A protein and the small-molecule ligand that binds it are described below.
Small molecule (SMILES): C[C@@H](Oc1cc(=O)[nH]c2ccccc12)c1cn(-c2ccc(Cl)cc2)nn1

Sequence of chain 1.A:
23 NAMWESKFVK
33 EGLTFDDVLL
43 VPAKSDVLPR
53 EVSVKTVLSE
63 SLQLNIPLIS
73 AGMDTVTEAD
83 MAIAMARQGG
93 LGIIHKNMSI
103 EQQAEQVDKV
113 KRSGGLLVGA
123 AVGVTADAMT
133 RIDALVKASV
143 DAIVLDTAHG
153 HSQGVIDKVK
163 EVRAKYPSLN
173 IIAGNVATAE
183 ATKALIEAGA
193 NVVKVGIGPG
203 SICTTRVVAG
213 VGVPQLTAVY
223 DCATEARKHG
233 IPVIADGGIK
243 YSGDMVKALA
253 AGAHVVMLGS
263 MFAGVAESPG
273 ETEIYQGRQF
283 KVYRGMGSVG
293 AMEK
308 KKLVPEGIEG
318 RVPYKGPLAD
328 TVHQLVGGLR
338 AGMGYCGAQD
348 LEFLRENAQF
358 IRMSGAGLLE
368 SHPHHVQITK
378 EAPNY

Sequence of chain 3.A:
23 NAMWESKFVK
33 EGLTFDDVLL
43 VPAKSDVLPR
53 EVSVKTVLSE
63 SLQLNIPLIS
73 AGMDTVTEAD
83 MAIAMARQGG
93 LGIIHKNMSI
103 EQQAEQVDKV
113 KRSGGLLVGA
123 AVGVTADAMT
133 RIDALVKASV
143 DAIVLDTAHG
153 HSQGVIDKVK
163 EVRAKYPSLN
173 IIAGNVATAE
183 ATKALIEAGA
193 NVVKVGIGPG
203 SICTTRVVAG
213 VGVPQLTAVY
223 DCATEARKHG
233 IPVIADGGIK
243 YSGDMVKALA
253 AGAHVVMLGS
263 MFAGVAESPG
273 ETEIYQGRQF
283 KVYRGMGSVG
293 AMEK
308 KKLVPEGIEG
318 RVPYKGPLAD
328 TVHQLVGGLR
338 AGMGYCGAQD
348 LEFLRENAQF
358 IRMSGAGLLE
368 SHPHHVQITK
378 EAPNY

Binding-site contacts:
Ligand atom C3 contacts residue MET288 of chain 3.A at 3.8 Å (hydrophobic).
Ligand atom N2 contacts residue ALA150 of chain 3.A at 4.0 Å.
Ligand atom C19 contacts residue PRO51 of chain 1.A at 3.9 Å (hydrophobic).
Ligand atom C12 contacts residue VAL311 of chain 3.A at 3.2 Å (hydrophobic).
Ligand atom C18 contacts residue PRO51 of chain 1.A at 3.9 Å (hydrophobic).
Ligand atom N3 contacts residue ALA150 of chain 3.A at 3.6 Å.
Ligand atom N4 contacts residue MET288 of chain 3.A at 4.0 Å.
Ligand atom O1 contacts residue GLY289 of chain 3.A at 3.4 Å.
Ligand atom C1 contacts residue GLY289 of chain 3.A at 3.4 Å.
Ligand atom O1 contacts residue GLU313 of chain 3.A at 3.9 Å.
Ligand atom C14 contacts residue LEU310 of chain 3.A at 3.6 Å (hydrophobic).
Ligand atom C8 contacts residue GLU313 of chain 3.A at 3.9 Å.
Ligand atom C8 contacts residue IMP1 of chain 3.C at 3.2 Å.
Ligand atom CL1 contacts residue GLY341 of chain 1.A at 3.2 Å.
Ligand atom C9 contacts residue ALA150 of chain 3.A at 4.0 Å (hydrophobic).
Ligand atom C8 contacts residue THR207 of chain 3.A at 3.6 Å.
Ligand atom C20 contacts residue TYR342 of chain 1.A at 3.6 Å (hydrophobic).
Ligand atom O2 contacts residue MET288 of chain 3.A at 3.5 Å.
Ligand atom CL1 contacts residue TYR342 of chain 1.A at 3.6 Å.
Ligand atom C8 contacts residue ALA150 of chain 3.A at 3.9 Å (hydrophobic).
Ligand atom C21 contacts residue GLU313 of chain 3.A at 3.4 Å.
Ligand atom C21 contacts residue TYR342 of chain 1.A at 3.7 Å (hydrophobic).
Ligand atom C12 contacts residue MET294 of chain 3.A at 3.6 Å (hydrophobic).
Ligand atom C15 contacts residue LEU310 of chain 3.A at 4.0 Å (hydrophobic).
Ligand atom C11 contacts residue MET294 of chain 3.A at 3.8 Å (hydrophobic).
Ligand atom N1 contacts residue LEU310 of chain 3.A at 3.2 Å.
Ligand atom C8 contacts residue TYR342 of chain 1.A at 3.7 Å (hydrophobic).
Ligand atom C9 contacts residue IMP1 of chain 3.C at 3.3 Å.
Ligand atom C2 contacts residue MET288 of chain 3.A at 3.6 Å (hydrophobic).
Ligand atom C7 contacts residue IMP1 of chain 3.C at 3.5 Å.
Ligand atom C10 contacts residue IMP1 of chain 3.C at 3.8 Å.
Ligand atom N2 contacts residue LEU310 of chain 3.A at 3.4 Å.
Ligand atom N3 contacts residue LEU310 of chain 3.A at 3.8 Å.
Ligand atom C16 contacts residue ALA150 of chain 3.A at 3.6 Å (hydrophobic).
Ligand atom C15 contacts residue GLU313 of chain 3.A at 3.2 Å.
Ligand atom C7 contacts residue GLU313 of chain 3.A at 3.7 Å.
Ligand atom C7 contacts residue ALA150 of chain 3.A at 3.9 Å (hydrophobic).
Ligand atom C12 contacts residue GLU313 of chain 3.A at 3.9 Å.
Ligand atom CL1 contacts residue HIS151 of chain 3.A at 3.8 Å.
Ligand atom C2 contacts residue GLY289 of chain 3.A at 3.5 Å.